Binding-site contacts:
Ligand atom N8 contacts residue SER61 of chain 1.B at 3.6 Å.
Ligand atom C17 contacts residue GLY317 of chain 1.B at 3.8 Å.
Ligand atom N19 contacts residue VAL208 of chain 1.B at 3.9 Å.
Ligand atom N7 contacts residue TYR147 of chain 1.B at 4.0 Å.
Ligand atom C1 contacts residue ALA315 of chain 1.B at 3.7 Å (hydrophobic).
Ligand atom O1 contacts residue SER61 of chain 1.B at 2.4 Å (h-bond).
Ligand atom N11 contacts residue ALA315 of chain 1.B at 4.0 Å.
Ligand atom C3 contacts residue TYR147 of chain 1.B at 3.8 Å (hydrophobic).
Ligand atom S4 contacts residue ASN149 of chain 1.B at 3.9 Å.
Ligand atom N8 contacts residue ALA315 of chain 1.B at 3.2 Å (h-bond).
Ligand atom N18 contacts residue THR316 of chain 1.B at 3.6 Å.
Ligand atom N18 contacts residue GLY317 of chain 1.B at 3.5 Å (h-bond).
Ligand atom N7 contacts residue SER61 of chain 1.B at 3.5 Å (h-bond).
Ligand atom C51 contacts residue LEU116 of chain 1.B at 4.0 Å (hydrophobic).
Ligand atom O1 contacts residue GLY314 of chain 1.B at 3.6 Å.
Ligand atom C10 contacts residue ALA315 of chain 1.B at 3.9 Å (hydrophobic).
Ligand atom S16 contacts residue VAL208 of chain 1.B at 4.0 Å.
Ligand atom O62 contacts residue ASN286 of chain 1.B at 3.5 Å (h-bond).
Ligand atom C9 contacts residue ASN149 of chain 1.B at 4.0 Å.
Ligand atom O1 contacts residue ALA315 of chain 1.B at 2.8 Å (h-bond).
Ligand atom S4 contacts residue LEU116 of chain 1.B at 3.6 Å.
Ligand atom O63 contacts residue ASN286 of chain 1.B at 3.3 Å (h-bond).
Ligand atom C9 contacts residue GLN117 of chain 1.B at 3.8 Å.
Ligand atom C3 contacts residue SER61 of chain 1.B at 3.0 Å.
Ligand atom O91 contacts residue ASN149 of chain 1.B at 2.9 Å (h-bond).
Ligand atom C52 contacts residue LEU290 of chain 1.B at 3.0 Å (hydrophobic).
Ligand atom C1 contacts residue LYS64 of chain 1.B at 4.0 Å.
Ligand atom O1 contacts residue GLY60 of chain 1.B at 3.7 Å.
Ligand atom C52 contacts residue LEU116 of chain 1.B at 3.6 Å (hydrophobic).
Ligand atom C2 contacts residue SER61 of chain 1.B at 2.4 Å.
Ligand atom O91 contacts residue GLN117 of chain 1.B at 3.1 Å (h-bond).
Ligand atom N19 contacts residue GLY317 of chain 1.B at 3.2 Å (h-bond).
Ligand atom C2 contacts residue ASN149 of chain 1.B at 3.9 Å.
Ligand atom S4 contacts residue GLN117 of chain 1.B at 3.2 Å (h-bond).
Ligand atom C9 contacts residue ALA315 of chain 1.B at 4.0 Å (hydrophobic).
Ligand atom C1 contacts residue SER61 of chain 1.B at 1.4 Å.
Ligand atom C3 contacts residue ASN149 of chain 1.B at 3.9 Å.
Ligand atom O91 contacts residue TYR218 of chain 1.B at 3.9 Å.
Ligand atom C17 contacts residue VAL208 of chain 1.B at 4.0 Å (hydrophobic).
Ligand atom C61 contacts residue ASN286 of chain 1.B at 3.7 Å.

Sequence of chain 1.B:
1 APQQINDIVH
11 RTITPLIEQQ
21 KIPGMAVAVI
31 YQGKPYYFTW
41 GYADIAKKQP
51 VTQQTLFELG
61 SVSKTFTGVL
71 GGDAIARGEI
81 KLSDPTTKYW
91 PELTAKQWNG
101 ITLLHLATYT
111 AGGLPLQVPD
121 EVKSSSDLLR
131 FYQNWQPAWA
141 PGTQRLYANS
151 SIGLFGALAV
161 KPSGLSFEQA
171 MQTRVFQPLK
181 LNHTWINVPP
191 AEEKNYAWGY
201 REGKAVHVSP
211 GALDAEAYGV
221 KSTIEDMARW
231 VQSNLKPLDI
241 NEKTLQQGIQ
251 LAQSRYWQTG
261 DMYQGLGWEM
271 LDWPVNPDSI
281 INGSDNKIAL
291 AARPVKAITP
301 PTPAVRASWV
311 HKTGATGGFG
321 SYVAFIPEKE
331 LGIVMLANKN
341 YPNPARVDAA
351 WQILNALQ

This protein binds this small molecule.
Small molecule (SMILES): CO/N=C(\C(=O)N[C@H](C=O)[C@@H]1N[C@@H](C(=O)O)C(C)(C)S1)c1csc(N)n1